Sequence of chain 1.D:
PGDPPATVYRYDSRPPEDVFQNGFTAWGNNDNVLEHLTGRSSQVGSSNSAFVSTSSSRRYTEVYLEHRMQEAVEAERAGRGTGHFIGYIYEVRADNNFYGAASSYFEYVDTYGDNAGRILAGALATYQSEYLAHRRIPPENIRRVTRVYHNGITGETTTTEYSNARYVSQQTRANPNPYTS

Binding-site contacts:
Ligand atom O2A contacts residue GLN44 of chain 1.D at 2.9 Å (h-bond).
Ligand atom O2B contacts residue TYR65 of chain 1.D at 2.3 Å (h-bond).
Ligand atom C5 contacts residue ARG15 of chain 1.D at 3.4 Å.
Ligand atom O3D contacts residue HIS37 of chain 1.D at 3.6 Å (h-bond).
Ligand atom N6 contacts residue THR26 of chain 1.D at 2.9 Å (h-bond).
Ligand atom O5' contacts residue ARG11 of chain 1.D at 3.2 Å (salt-bridge).
Ligand atom O1D contacts residue LEU38 of chain 1.D at 3.4 Å (h-bond).
Ligand atom C3D contacts residue GLU131 of chain 1.D at 3.2 Å.
Ligand atom O4D contacts residue GLY40 of chain 1.D at 3.5 Å.
Ligand atom C2' contacts residue ASP13 of chain 1.D at 3.5 Å.
Ligand atom O3' contacts residue SER14 of chain 1.D at 3.3 Å (h-bond).
Ligand atom C2' contacts residue SER14 of chain 1.D at 3.6 Å.
Ligand atom C4 contacts residue ARG15 of chain 1.D at 3.5 Å.
Ligand atom C4 contacts residue TRP28 of chain 1.D at 3.2 Å (hydrophobic).
Ligand atom O2A contacts residue TRP28 of chain 1.D at 2.8 Å (h-bond).
Ligand atom O2' contacts residue SER14 of chain 1.D at 2.7 Å (h-bond).
Ligand atom C3D contacts residue SER54 of chain 1.D at 3.3 Å.
Ligand atom O1A contacts residue ARG11 of chain 1.D at 3.0 Å (salt-bridge).
Ligand atom O2D contacts residue NCA1 of chain 1.P at 3.0 Å (h-bond).
Ligand atom C8 contacts residue ARG15 of chain 1.D at 3.5 Å.
Ligand atom O1B contacts residue NCA1 of chain 1.P at 3.2 Å (h-bond).
Ligand atom O4' contacts residue TRP28 of chain 1.D at 3.5 Å.
Ligand atom O1D contacts residue GLY40 of chain 1.D at 3.5 Å (h-bond).
Ligand atom C2D contacts residue NCA1 of chain 1.P at 3.2 Å.
Ligand atom N1 contacts residue ARG15 of chain 1.D at 3.5 Å (salt-bridge).
Ligand atom O4' contacts residue GLN44 of chain 1.D at 3.2 Å.
Ligand atom C8 contacts residue TRP28 of chain 1.D at 3.5 Å (hydrophobic).
Ligand atom C3D contacts residue NCA1 of chain 1.P at 3.4 Å.
Ligand atom N7 contacts residue TRP28 of chain 1.D at 3.4 Å.
Ligand atom N7 contacts residue ARG15 of chain 1.D at 3.4 Å (salt-bridge).
Ligand atom N9 contacts residue TRP28 of chain 1.D at 3.2 Å.
Ligand atom O1B contacts residue ARG11 of chain 1.D at 2.6 Å (salt-bridge).
Ligand atom O3D contacts residue GLU131 of chain 1.D at 2.6 Å (salt-bridge).
Ligand atom N3 contacts residue TRP28 of chain 1.D at 3.2 Å.
Ligand atom C5 contacts residue TRP28 of chain 1.D at 3.4 Å (hydrophobic).
Ligand atom O2A contacts residue SER43 of chain 1.D at 3.4 Å.
Ligand atom C2 contacts residue TRP28 of chain 1.D at 3.6 Å (hydrophobic).
Ligand atom C6 contacts residue ARG15 of chain 1.D at 3.3 Å.
Ligand atom O3D contacts residue SER54 of chain 1.D at 3.6 Å (h-bond).
Ligand atom C4' contacts residue GLN44 of chain 1.D at 3.2 Å.

This small molecule binds to this protein.
Small molecule (SMILES): Nc1ncnc2c1ncn2[C@@H]1O[C@H](COP(=O)(O)OP(=O)(O)OC[C@H]2O[C@H](O)[C@H](O)[C@@H]2O)[C@@H](O)[C@H]1O